Binding-site contacts:
Ligand atom C1 contacts residue ARG146 of chain 1.A at 3.6 Å.
Ligand atom N contacts residue GOL1 of chain 1.C at 3.1 Å (h-bond).
Ligand atom N9 contacts residue LEU149 of chain 1.A at 3.7 Å.
Ligand atom C16 contacts residue LYS106 of chain 1.A at 3.6 Å.
Ligand atom O contacts residue ALA48 of chain 1.A at 3.3 Å.
Ligand atom N contacts residue ARG146 of chain 1.A at 2.8 Å (salt-bridge).
Ligand atom N8 contacts residue LEU25 of chain 1.A at 3.6 Å (h-bond).
Ligand atom C9 contacts residue LEU149 of chain 1.A at 3.4 Å (hydrophobic).
Ligand atom N4 contacts residue VAL81 of chain 1.A at 3.6 Å.
Ligand atom C8 contacts residue ALA48 of chain 1.A at 3.4 Å (hydrophobic).
Ligand atom N contacts residue ASN147 of chain 1.A at 3.0 Å (h-bond).
Ligand atom C1 contacts residue PRO103 of chain 1.A at 3.7 Å (hydrophobic).
Ligand atom N7 contacts residue LEU25 of chain 1.A at 3.2 Å (h-bond).
Ligand atom N3 contacts residue MET96 of chain 1.A at 3.6 Å.
Ligand atom C5 contacts residue ASP160 of chain 1.A at 3.7 Å.
Ligand atom N4 contacts residue GLU97 of chain 1.A at 2.9 Å (salt-bridge).
Ligand atom C17 contacts residue GLY26 of chain 1.A at 3.6 Å.
Ligand atom N5 contacts residue LEU149 of chain 1.A at 3.4 Å.
Ligand atom O contacts residue ALA99 of chain 1.A at 3.0 Å (h-bond).
Ligand atom N7 contacts residue PRO103 of chain 1.A at 3.6 Å.
Ligand atom C17 contacts residue LEU25 of chain 1.A at 3.5 Å (hydrophobic).
Ligand atom C8 contacts residue GLU97 of chain 1.A at 3.7 Å.
Ligand atom O contacts residue GLU97 of chain 1.A at 3.7 Å.
Ligand atom N6 contacts residue LEU25 of chain 1.A at 3.4 Å (h-bond).
Ligand atom C contacts residue ARG146 of chain 1.A at 3.5 Å.
Ligand atom C14 contacts residue PRO103 of chain 1.A at 3.6 Å (hydrophobic).
Ligand atom C10 contacts residue LEU149 of chain 1.A at 3.7 Å (hydrophobic).
Ligand atom N4 contacts residue ALA48 of chain 1.A at 3.6 Å.
Ligand atom C2 contacts residue GOL1 of chain 1.C at 3.6 Å.
Ligand atom N6 contacts residue PRO103 of chain 1.A at 3.6 Å.
Ligand atom N2 contacts residue SER159 of chain 1.A at 3.8 Å.
Ligand atom C3 contacts residue SER27 of chain 1.A at 3.6 Å.
Ligand atom N1 contacts residue ASP160 of chain 1.A at 3.1 Å (salt-bridge).
Ligand atom C12 contacts residue GLY102 of chain 1.A at 3.5 Å.
Ligand atom C13 contacts residue PRO103 of chain 1.A at 3.8 Å (hydrophobic).
Ligand atom N8 contacts residue GLY26 of chain 1.A at 3.8 Å.
Ligand atom C4 contacts residue ASP160 of chain 1.A at 3.7 Å.
Ligand atom N contacts residue ASP160 of chain 1.A at 2.7 Å (salt-bridge).
Ligand atom C16 contacts residue LEU25 of chain 1.A at 3.3 Å (hydrophobic).
Ligand atom C11 contacts residue ALA99 of chain 1.A at 3.5 Å (hydrophobic).

This small molecule binds to this protein.
Small molecule (SMILES): NC(=O)c1nnc(N[C@@H]2CCCC[C@@H]2N)nc1Nc1cccc(-n2nccn2)c1

Sequence of chain 1.A:
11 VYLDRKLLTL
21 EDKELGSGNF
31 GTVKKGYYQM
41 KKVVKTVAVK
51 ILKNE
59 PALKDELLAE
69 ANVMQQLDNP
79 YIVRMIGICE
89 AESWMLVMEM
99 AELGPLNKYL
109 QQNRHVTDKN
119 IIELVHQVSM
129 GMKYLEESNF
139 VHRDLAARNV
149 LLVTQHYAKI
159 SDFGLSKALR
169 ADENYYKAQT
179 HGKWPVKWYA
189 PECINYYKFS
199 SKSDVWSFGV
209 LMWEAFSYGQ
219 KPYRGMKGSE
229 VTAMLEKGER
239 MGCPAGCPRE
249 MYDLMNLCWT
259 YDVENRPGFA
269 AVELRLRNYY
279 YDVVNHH